Binding-site contacts:
Ligand atom C5 contacts residue LEU4985 of chain 1.D at 3.7 Å (hydrophobic).
Ligand atom N1 contacts residue THR4979 of chain 1.D at 3.2 Å.
Ligand atom N3 contacts residue CYS4958 of chain 1.D at 4.4 Å.
Ligand atom O2A contacts residue ARG4215 of chain 1.D at 4.1 Å.
Ligand atom N3 contacts residue MET4954 of chain 1.D at 4.2 Å.
Ligand atom N6 contacts residue HIS4983 of chain 1.D at 3.4 Å (h-bond).
Ligand atom C5 contacts residue THR4979 of chain 1.D at 4.4 Å.
Ligand atom N9 contacts residue MET4954 of chain 1.D at 4.0 Å.
Ligand atom N1 contacts residue CYS4958 of chain 1.D at 3.2 Å (h-bond).
Ligand atom N6 contacts residue ASN4984 of chain 1.D at 3.7 Å.
Ligand atom N7 contacts residue LEU4985 of chain 1.D at 3.6 Å.
Ligand atom O2' contacts residue MET4954 of chain 1.D at 3.5 Å (h-bond).
Ligand atom C6 contacts residue LEU4985 of chain 1.D at 3.8 Å (hydrophobic).
Ligand atom N6 contacts residue LEU4985 of chain 1.D at 3.5 Å.
Ligand atom N6 contacts residue CYS4958 of chain 1.D at 4.5 Å.
Ligand atom N3 contacts residue THR4979 of chain 1.D at 4.1 Å.
Ligand atom C1' contacts residue MET4954 of chain 1.D at 4.2 Å (hydrophobic).
Ligand atom N6 contacts residue THR4979 of chain 1.D at 3.9 Å.
Ligand atom C6 contacts residue THR4979 of chain 1.D at 3.8 Å.
Ligand atom C2 contacts residue CYS4958 of chain 1.D at 3.4 Å (hydrophobic).
Ligand atom O2' contacts residue GLU4955 of chain 1.D at 4.0 Å.
Ligand atom C2 contacts residue THR4979 of chain 1.D at 3.2 Å.
Ligand atom C6 contacts residue CYS4958 of chain 1.D at 4.0 Å (hydrophobic).
Ligand atom C8 contacts residue MET4954 of chain 1.D at 4.4 Å (hydrophobic).
Ligand atom N7 contacts residue ASN4984 of chain 1.D at 4.3 Å.
Ligand atom C2 contacts residue LYS4957 of chain 1.D at 4.2 Å.
Ligand atom C4 contacts residue MET4954 of chain 1.D at 4.2 Å (hydrophobic).
Ligand atom C2 contacts residue PHE4975 of chain 1.D at 4.2 Å (hydrophobic).

Sequence of chain 1.D:
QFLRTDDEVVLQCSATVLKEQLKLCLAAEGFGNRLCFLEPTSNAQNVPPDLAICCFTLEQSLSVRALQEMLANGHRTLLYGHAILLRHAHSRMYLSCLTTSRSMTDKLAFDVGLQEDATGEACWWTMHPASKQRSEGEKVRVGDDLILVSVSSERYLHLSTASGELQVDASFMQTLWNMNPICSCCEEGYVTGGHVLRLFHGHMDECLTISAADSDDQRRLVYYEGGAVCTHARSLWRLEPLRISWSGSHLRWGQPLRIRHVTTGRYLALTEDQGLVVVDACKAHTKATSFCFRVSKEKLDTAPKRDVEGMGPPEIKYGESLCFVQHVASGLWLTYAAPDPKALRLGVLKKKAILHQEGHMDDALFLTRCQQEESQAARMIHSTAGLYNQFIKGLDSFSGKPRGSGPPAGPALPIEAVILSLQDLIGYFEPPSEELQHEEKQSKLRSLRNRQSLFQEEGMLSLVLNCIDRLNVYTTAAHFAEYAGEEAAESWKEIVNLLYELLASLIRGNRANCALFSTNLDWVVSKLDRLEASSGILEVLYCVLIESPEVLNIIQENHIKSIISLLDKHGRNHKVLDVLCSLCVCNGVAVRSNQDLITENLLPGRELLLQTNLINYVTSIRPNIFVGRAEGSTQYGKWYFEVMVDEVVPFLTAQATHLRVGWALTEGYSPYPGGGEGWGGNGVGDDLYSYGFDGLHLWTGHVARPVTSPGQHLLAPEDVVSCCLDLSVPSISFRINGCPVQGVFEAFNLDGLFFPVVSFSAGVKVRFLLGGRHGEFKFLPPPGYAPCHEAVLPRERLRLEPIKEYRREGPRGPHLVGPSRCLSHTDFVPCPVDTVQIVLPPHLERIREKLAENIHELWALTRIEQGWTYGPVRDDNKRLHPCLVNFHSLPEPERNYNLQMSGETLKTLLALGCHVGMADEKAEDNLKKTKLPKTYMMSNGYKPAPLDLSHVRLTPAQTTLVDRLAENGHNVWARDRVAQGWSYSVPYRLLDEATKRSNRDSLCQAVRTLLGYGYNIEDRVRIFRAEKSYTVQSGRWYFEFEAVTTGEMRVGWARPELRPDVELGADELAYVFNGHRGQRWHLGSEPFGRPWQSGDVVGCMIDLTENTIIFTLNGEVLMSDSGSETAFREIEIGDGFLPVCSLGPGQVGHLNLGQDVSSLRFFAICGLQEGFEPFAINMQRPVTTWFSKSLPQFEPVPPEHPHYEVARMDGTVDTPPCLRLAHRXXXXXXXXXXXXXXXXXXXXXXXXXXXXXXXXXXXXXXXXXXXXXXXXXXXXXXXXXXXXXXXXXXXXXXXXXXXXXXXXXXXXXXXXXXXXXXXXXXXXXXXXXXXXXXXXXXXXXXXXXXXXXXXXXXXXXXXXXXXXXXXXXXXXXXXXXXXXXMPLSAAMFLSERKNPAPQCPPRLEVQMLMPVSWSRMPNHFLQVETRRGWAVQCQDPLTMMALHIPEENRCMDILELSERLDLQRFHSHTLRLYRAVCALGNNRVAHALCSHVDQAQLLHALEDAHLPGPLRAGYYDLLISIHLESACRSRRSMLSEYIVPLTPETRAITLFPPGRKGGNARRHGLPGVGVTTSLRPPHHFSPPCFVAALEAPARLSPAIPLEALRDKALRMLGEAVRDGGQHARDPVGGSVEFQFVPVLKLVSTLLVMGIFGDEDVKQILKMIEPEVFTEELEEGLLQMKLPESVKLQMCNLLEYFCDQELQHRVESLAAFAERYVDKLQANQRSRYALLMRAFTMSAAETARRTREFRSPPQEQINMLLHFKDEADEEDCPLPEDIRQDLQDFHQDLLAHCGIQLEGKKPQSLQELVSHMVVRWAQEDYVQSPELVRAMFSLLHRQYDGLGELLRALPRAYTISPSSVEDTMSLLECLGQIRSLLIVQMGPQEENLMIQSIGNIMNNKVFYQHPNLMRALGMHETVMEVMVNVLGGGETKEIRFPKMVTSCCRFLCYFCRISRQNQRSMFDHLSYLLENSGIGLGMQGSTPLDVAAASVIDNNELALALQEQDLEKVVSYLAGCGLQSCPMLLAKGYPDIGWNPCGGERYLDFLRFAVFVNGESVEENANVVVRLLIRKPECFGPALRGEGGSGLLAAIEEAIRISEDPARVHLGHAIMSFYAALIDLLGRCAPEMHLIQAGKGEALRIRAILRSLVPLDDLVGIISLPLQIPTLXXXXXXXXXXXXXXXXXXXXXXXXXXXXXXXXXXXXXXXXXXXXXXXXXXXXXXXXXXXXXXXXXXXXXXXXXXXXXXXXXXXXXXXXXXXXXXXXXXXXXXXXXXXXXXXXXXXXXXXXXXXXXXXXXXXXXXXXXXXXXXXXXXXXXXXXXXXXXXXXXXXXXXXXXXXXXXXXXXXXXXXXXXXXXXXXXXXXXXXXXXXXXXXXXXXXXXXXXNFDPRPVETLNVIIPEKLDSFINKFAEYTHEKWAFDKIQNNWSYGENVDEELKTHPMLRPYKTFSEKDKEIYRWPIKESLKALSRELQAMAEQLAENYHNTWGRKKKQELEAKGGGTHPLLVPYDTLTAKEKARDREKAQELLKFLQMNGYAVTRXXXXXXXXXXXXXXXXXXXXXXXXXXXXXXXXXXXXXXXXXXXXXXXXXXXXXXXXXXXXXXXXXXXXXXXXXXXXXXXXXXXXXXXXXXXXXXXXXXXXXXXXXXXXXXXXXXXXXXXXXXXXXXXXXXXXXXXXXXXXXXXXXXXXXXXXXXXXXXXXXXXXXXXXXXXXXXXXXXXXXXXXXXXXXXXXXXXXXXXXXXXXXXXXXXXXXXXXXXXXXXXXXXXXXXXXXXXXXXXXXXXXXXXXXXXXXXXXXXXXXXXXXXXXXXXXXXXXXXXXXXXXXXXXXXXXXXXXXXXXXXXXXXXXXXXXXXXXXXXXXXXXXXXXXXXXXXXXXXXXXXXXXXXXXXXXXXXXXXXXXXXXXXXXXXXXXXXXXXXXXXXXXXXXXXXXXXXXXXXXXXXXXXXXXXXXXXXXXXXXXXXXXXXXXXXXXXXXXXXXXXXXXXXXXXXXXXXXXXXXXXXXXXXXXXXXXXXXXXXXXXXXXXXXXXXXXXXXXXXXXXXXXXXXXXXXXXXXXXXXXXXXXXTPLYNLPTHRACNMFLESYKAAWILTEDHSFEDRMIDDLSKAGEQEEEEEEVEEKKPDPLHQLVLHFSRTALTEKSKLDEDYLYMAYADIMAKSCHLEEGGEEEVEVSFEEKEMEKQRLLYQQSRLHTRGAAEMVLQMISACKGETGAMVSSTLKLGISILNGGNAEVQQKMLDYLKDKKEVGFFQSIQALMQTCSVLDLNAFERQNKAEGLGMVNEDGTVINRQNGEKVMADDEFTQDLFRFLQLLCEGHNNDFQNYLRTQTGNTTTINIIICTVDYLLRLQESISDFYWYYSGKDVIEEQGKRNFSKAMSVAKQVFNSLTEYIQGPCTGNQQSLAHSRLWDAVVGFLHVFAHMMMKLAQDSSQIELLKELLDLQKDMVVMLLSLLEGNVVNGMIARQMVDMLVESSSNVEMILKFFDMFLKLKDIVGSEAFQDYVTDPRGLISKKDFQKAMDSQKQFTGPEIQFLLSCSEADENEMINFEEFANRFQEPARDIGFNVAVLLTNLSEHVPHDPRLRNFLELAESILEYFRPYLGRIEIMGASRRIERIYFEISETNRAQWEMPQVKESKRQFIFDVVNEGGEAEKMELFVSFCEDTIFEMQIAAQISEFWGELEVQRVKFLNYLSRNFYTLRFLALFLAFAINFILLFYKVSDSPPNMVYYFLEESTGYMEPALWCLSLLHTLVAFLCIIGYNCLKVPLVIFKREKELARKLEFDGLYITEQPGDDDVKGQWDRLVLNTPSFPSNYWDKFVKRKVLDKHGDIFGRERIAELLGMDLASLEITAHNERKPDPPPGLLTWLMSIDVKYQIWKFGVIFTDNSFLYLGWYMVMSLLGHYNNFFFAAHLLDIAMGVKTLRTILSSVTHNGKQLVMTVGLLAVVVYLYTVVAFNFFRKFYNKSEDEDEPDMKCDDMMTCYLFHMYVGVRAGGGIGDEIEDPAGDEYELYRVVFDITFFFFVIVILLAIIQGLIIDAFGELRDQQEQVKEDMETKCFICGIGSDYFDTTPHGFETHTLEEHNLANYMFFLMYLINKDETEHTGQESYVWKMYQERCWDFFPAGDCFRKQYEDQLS

The protein below binds the small molecule below.
Small molecule (SMILES): Nc1ncnc2c1ncn2[C@@H]1O[C@H](CO[P](=O)(O)O[P](=O)(O)CP(=O)(O)O)[C@@H](O)[C@H]1O